This small molecule binds to this protein.
Small molecule (SMILES): O=C(Cc1cc(Cl)ccn1)Nc1cncc2ccccc12

Sequence of chain 2.A:
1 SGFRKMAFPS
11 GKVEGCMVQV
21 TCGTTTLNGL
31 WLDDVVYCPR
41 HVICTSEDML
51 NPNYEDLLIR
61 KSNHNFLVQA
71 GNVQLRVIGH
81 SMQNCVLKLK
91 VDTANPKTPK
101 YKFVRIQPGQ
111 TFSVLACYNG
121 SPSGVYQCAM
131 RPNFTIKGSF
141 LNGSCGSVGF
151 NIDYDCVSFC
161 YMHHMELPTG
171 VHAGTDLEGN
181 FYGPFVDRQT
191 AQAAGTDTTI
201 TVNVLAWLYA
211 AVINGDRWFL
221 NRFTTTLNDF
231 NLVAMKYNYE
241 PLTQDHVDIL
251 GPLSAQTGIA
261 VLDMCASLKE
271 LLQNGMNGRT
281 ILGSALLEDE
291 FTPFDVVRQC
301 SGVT

Binding-site contacts:
Ligand atom C8 contacts residue PHE140 of chain 1.A at 3.3 Å (hydrophobic).
Ligand atom C10 contacts residue GLU166 of chain 1.A at 3.6 Å.
Ligand atom C14 contacts residue LEU141 of chain 1.A at 3.9 Å (hydrophobic).
Ligand atom C9 contacts residue GLU166 of chain 1.A at 3.8 Å.
Ligand atom C11 contacts residue ASN142 of chain 1.A at 3.6 Å.
Ligand atom CL contacts residue MET165 of chain 1.A at 3.9 Å.
Ligand atom CL contacts residue HIS41 of chain 1.A at 3.4 Å.
Ligand atom C1 contacts residue MET49 of chain 1.A at 3.4 Å (hydrophobic).
Ligand atom O contacts residue MET165 of chain 1.A at 3.4 Å.
Ligand atom C2 contacts residue MET49 of chain 1.A at 3.8 Å (hydrophobic).
Ligand atom C9 contacts residue PHE140 of chain 1.A at 3.8 Å (hydrophobic).
Ligand atom CL contacts residue ASP187 of chain 1.A at 3.2 Å.
Ligand atom C10 contacts residue LEU141 of chain 1.A at 3.5 Å (hydrophobic).
Ligand atom C7 contacts residue GLU166 of chain 1.A at 3.7 Å.
Ligand atom C10 contacts residue PHE140 of chain 1.A at 3.5 Å (hydrophobic).
Ligand atom CL contacts residue HIS164 of chain 1.A at 3.7 Å.
Ligand atom C15 contacts residue HIS41 of chain 1.A at 3.6 Å.
Ligand atom C1 contacts residue ARG188 of chain 1.A at 3.7 Å.
Ligand atom N2 contacts residue GLU166 of chain 1.A at 3.7 Å.
Ligand atom C7 contacts residue SER144 of chain 1.A at 3.9 Å.
Ligand atom C contacts residue MET165 of chain 1.A at 3.8 Å (hydrophobic).
Ligand atom N2 contacts residue SER144 of chain 1.A at 3.5 Å (h-bond).
Ligand atom C8 contacts residue LEU141 of chain 1.A at 3.6 Å (hydrophobic).
Ligand atom C7 contacts residue CYS145 of chain 1.A at 3.9 Å (hydrophobic).
Ligand atom C7 contacts residue HIS163 of chain 1.A at 3.3 Å.
Ligand atom C contacts residue HIS164 of chain 1.A at 3.8 Å.
Ligand atom C9 contacts residue ASN142 of chain 1.A at 3.6 Å.
Ligand atom C12 contacts residue ASN142 of chain 1.A at 3.8 Å.
Ligand atom N1 contacts residue CYS145 of chain 1.A at 3.7 Å.
Ligand atom C13 contacts residue ASN142 of chain 1.A at 3.7 Å.
Ligand atom N2 contacts residue PHE140 of chain 1.A at 3.7 Å.
Ligand atom C10 contacts residue ASN142 of chain 1.A at 3.5 Å.
Ligand atom C14 contacts residue ASN142 of chain 1.A at 3.8 Å.
Ligand atom C8 contacts residue GLU166 of chain 1.A at 3.5 Å.
Ligand atom O contacts residue GLU166 of chain 1.A at 3.0 Å (salt-bridge).
Ligand atom C9 contacts residue LEU141 of chain 1.A at 3.4 Å (hydrophobic).
Ligand atom N2 contacts residue HIS163 of chain 1.A at 2.8 Å (h-bond).
Ligand atom C1 contacts residue MET165 of chain 1.A at 3.5 Å (hydrophobic).
Ligand atom C15 contacts residue HIS164 of chain 1.A at 3.3 Å.
Ligand atom C contacts residue MET49 of chain 1.A at 3.6 Å (hydrophobic).

Sequence of chain 1.A:
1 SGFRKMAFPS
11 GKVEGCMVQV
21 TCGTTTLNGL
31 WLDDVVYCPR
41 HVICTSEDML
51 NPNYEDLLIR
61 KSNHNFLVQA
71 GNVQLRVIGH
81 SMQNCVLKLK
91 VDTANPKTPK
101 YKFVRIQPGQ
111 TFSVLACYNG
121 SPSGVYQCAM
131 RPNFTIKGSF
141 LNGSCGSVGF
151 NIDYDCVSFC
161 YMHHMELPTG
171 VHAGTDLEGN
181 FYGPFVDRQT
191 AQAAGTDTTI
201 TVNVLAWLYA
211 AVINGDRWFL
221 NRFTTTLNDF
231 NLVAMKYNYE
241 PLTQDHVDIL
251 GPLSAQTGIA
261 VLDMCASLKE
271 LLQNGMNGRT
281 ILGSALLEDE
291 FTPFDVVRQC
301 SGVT